Sequence of chain 1.C:
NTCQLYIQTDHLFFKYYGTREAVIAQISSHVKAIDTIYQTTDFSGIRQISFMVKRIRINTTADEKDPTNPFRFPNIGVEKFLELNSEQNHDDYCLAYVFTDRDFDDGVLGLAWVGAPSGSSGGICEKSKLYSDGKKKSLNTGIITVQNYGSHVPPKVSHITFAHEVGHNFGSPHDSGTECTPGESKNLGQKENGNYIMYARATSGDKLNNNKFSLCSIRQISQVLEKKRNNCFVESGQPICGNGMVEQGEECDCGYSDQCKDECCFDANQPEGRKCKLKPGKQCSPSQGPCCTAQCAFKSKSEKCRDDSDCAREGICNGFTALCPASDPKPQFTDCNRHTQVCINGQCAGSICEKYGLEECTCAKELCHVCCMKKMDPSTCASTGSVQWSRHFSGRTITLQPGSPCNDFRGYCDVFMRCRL

A small-molecule ligand and the protein it binds are described below.
Small molecule (SMILES): CC(=O)N[C@H]1[C@H](O[C@H]2[C@H](O)[C@@H](NC(C)=O)CO[C@@H]2CO)O[C@H](CO)[C@@H](O[C@H]2O[C@H](CO)[C@@H](O)[C@H](O)[C@@H]2O)[C@@H]1O

Binding-site contacts:
Ligand atom O5 contacts residue ASN59 of chain 1.C at 2.4 Å (h-bond).
Ligand atom O3 contacts residue ASN69 of chain 1.C at 4.0 Å.
Ligand atom C2 contacts residue PHE71 of chain 1.C at 3.6 Å (hydrophobic).
Ligand atom C6 contacts residue ASP66 of chain 1.C at 4.0 Å.
Ligand atom C6 contacts residue ASN69 of chain 1.C at 3.9 Å.
Ligand atom O7 contacts residue PHE71 of chain 1.C at 1.4 Å.
Ligand atom C1 contacts residue ASN69 of chain 1.C at 3.9 Å.
Ligand atom O5 contacts residue GLN88 of chain 1.C at 3.4 Å (h-bond).
Ligand atom C3 contacts residue THR68 of chain 1.C at 3.8 Å.
Ligand atom N2 contacts residue THR68 of chain 1.C at 3.7 Å.
Ligand atom O7 contacts residue ASN69 of chain 1.C at 3.4 Å (h-bond).
Ligand atom C2 contacts residue ASN59 of chain 1.C at 2.5 Å.
Ligand atom O3 contacts residue GLN88 of chain 1.C at 3.0 Å (h-bond).
Ligand atom C6 contacts residue GLN88 of chain 1.C at 3.6 Å.
Ligand atom O6 contacts residue ASP66 of chain 1.C at 3.3 Å (salt-bridge).
Ligand atom C3 contacts residue ARG57 of chain 1.C at 4.0 Å.
Ligand atom C5 contacts residue ASN59 of chain 1.C at 3.7 Å.
Ligand atom C5 contacts residue ARG57 of chain 1.C at 4.1 Å.
Ligand atom C8 contacts residue PHE71 of chain 1.C at 3.5 Å (hydrophobic).
Ligand atom O6 contacts residue PRO70 of chain 1.C at 3.6 Å.
Ligand atom N2 contacts residue ASN59 of chain 1.C at 2.8 Å (h-bond).
Ligand atom O7 contacts residue ASN59 of chain 1.C at 4.1 Å.
Ligand atom C4 contacts residue ASN69 of chain 1.C at 3.8 Å.
Ligand atom C1 contacts residue THR68 of chain 1.C at 4.0 Å.
Ligand atom C8 contacts residue VAL98 of chain 1.C at 3.6 Å (hydrophobic).
Ligand atom O5 contacts residue ASN69 of chain 1.C at 3.5 Å.
Ligand atom O6 contacts residue LEU84 of chain 1.C at 3.7 Å.
Ligand atom N2 contacts residue PHE71 of chain 1.C at 3.4 Å.
Ligand atom C3 contacts residue GLN88 of chain 1.C at 4.1 Å.
Ligand atom C3 contacts residue ASN59 of chain 1.C at 3.8 Å.
Ligand atom C7 contacts residue ASN59 of chain 1.C at 3.7 Å.
Ligand atom C1 contacts residue ASN59 of chain 1.C at 1.4 Å.
Ligand atom C3 contacts residue ASN69 of chain 1.C at 3.9 Å.
Ligand atom O3 contacts residue PHE71 of chain 1.C at 3.1 Å.
Ligand atom C7 contacts residue PHE71 of chain 1.C at 2.5 Å (hydrophobic).
Ligand atom C8 contacts residue GLN8 of chain 1.C at 3.4 Å.
Ligand atom C1 contacts residue ARG57 of chain 1.C at 4.0 Å.
Ligand atom O3 contacts residue THR68 of chain 1.C at 4.0 Å.
Ligand atom O6 contacts residue GLN88 of chain 1.C at 3.1 Å (h-bond).
Ligand atom C2 contacts residue ASN69 of chain 1.C at 3.3 Å.